Binding-site contacts:
Ligand atom O22 contacts residue ASN278 of chain 2.A at 3.2 Å (h-bond).
Ligand atom C28 contacts residue ARG182 of chain 2.A at 3.5 Å.
Ligand atom O24 contacts residue ASN347 of chain 1.A at 2.8 Å (h-bond).
Ligand atom O24 contacts residue LYS283 of chain 2.A at 3.1 Å (salt-bridge).
Ligand atom C12 contacts residue LEU444 of chain 1.A at 3.9 Å (hydrophobic).
Ligand atom C01 contacts residue SER157 of chain 1.A at 3.7 Å.
Ligand atom O23 contacts residue ASP282 of chain 2.A at 2.6 Å (salt-bridge).
Ligand atom C29 contacts residue SER276 of chain 2.A at 3.9 Å.
Ligand atom C17 contacts residue ASP282 of chain 2.A at 3.3 Å.
Ligand atom C17 contacts residue ASN347 of chain 1.A at 3.5 Å.
Ligand atom C29 contacts residue ARG182 of chain 2.A at 3.7 Å.
Ligand atom C28 contacts residue ILE275 of chain 2.A at 3.6 Å (hydrophobic).
Ligand atom C02 contacts residue LEU154 of chain 1.A at 3.6 Å (hydrophobic).
Ligand atom O22 contacts residue ALA343 of chain 1.A at 3.9 Å.
Ligand atom O24 contacts residue GLU151 of chain 1.A at 3.5 Å (salt-bridge).
Ligand atom F31 contacts residue ILE275 of chain 2.A at 3.2 Å.
Ligand atom O23 contacts residue ARG182 of chain 2.A at 2.9 Å (salt-bridge).
Ligand atom F31 contacts residue ARG182 of chain 2.A at 2.7 Å.
Ligand atom O22 contacts residue LYS327 of chain 1.A at 3.2 Å (salt-bridge).
Ligand atom C16 contacts residue ASN347 of chain 1.A at 3.6 Å.
Ligand atom C11 contacts residue LEU444 of chain 1.A at 3.8 Å (hydrophobic).
Ligand atom O22 contacts residue SER276 of chain 2.A at 2.6 Å (h-bond).
Ligand atom C20 contacts residue SER276 of chain 2.A at 3.3 Å.
Ligand atom O21 contacts residue SER276 of chain 2.A at 3.2 Å.
Ligand atom C19 contacts residue ALA343 of chain 1.A at 3.2 Å (hydrophobic).
Ligand atom C27 contacts residue ILE275 of chain 2.A at 4.0 Å (hydrophobic).
Ligand atom C01 contacts residue CYS153 of chain 1.A at 3.4 Å (hydrophobic).
Ligand atom C01 contacts residue LEU154 of chain 1.A at 3.8 Å (hydrophobic).
Ligand atom C29 contacts residue ILE275 of chain 2.A at 3.9 Å (hydrophobic).
Ligand atom O22 contacts residue LYS284 of chain 2.A at 3.2 Å (salt-bridge).
Ligand atom C27 contacts residue SER253 of chain 2.A at 3.8 Å.
Ligand atom O22 contacts residue ARG182 of chain 2.A at 3.9 Å.
Ligand atom O21 contacts residue LYS327 of chain 1.A at 3.1 Å (salt-bridge).
Ligand atom F31 contacts residue SER253 of chain 2.A at 3.7 Å.
Ligand atom C20 contacts residue ALA343 of chain 1.A at 3.6 Å (hydrophobic).
Ligand atom C02 contacts residue HIS344 of chain 1.A at 3.8 Å.
Ligand atom C20 contacts residue LYS327 of chain 1.A at 3.5 Å.
Ligand atom C16 contacts residue ASP282 of chain 2.A at 4.0 Å.
Ligand atom C18 contacts residue ASP282 of chain 2.A at 3.4 Å.
Ligand atom C08 contacts residue ALA447 of chain 1.A at 3.5 Å (hydrophobic).

Sequence of chain 2.A:
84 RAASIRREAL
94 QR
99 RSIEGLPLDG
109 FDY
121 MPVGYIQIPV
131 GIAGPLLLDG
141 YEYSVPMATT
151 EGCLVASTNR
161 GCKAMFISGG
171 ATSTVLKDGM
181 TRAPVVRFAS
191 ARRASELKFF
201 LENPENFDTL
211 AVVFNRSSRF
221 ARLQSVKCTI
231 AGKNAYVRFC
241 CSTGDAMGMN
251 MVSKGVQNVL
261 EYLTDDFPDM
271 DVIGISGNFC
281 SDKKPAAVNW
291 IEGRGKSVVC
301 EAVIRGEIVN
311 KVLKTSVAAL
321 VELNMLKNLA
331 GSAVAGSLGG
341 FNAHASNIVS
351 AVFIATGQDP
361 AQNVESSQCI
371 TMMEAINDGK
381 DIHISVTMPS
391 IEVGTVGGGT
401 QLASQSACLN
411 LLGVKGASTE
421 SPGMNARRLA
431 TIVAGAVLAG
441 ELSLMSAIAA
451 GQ

Sequence of chain 1.A:
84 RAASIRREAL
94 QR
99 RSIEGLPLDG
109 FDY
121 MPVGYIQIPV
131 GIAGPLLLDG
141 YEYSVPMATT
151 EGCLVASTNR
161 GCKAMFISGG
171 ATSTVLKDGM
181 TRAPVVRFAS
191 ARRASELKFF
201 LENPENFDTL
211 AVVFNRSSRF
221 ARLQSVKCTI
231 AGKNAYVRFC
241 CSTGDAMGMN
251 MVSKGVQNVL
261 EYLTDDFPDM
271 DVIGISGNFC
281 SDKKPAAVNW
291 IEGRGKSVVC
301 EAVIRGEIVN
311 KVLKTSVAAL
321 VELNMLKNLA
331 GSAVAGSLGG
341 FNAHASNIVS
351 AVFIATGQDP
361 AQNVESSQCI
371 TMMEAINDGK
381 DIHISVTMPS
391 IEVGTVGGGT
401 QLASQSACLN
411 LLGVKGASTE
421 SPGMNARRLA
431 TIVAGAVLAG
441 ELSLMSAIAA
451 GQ

This small molecule binds to this protein.
Small molecule (SMILES): O=C(O)C[C@H](O)C[C@H](O)/C=C/c1c(C2CC2)nc2ccccc2c1-c1ccc(F)cc1